Binding-site contacts:
Ligand atom CD1 contacts residue ASP243 of chain 1.F at 3.2 Å.
Ligand atom CE1 contacts residue ASP243 of chain 1.F at 3.4 Å.
Ligand atom CE1 contacts residue SER212 of chain 1.F at 3.9 Å.
Ligand atom O contacts residue ASP215 of chain 1.F at 4.2 Å.
Ligand atom CZ contacts residue LEU247 of chain 1.F at 4.1 Å (hydrophobic).
Ligand atom CD2 contacts residue SER212 of chain 1.F at 3.6 Å.
Ligand atom CD1 contacts residue PHE209 of chain 1.F at 4.2 Å (hydrophobic).
Ligand atom CD1 contacts residue SER212 of chain 1.F at 3.9 Å.
Ligand atom CA contacts residue ILE239 of chain 1.F at 4.3 Å (hydrophobic).
Ligand atom CB contacts residue HIS216 of chain 1.F at 3.2 Å.
Ligand atom CB contacts residue SER212 of chain 1.F at 4.0 Å.
Ligand atom O contacts residue SER212 of chain 1.F at 3.4 Å.
Ligand atom CA contacts residue ASP215 of chain 1.F at 4.1 Å.
Ligand atom CG contacts residue SER212 of chain 1.F at 4.2 Å.
Ligand atom CB contacts residue ASP215 of chain 1.F at 3.4 Å.
Ligand atom CD2 contacts residue SER212 of chain 1.F at 4.0 Å.
Ligand atom CZ contacts residue HIS216 of chain 1.F at 4.2 Å.
Ligand atom CD2 contacts residue ASP208 of chain 1.F at 3.9 Å.
Ligand atom CZ contacts residue PHE213 of chain 1.F at 4.1 Å (hydrophobic).
Ligand atom CZ contacts residue ILE250 of chain 1.F at 3.9 Å (hydrophobic).
Ligand atom CG contacts residue ILE250 of chain 1.F at 3.8 Å (hydrophobic).
Ligand atom C contacts residue SER212 of chain 1.F at 4.2 Å.
Ligand atom N contacts residue ASP243 of chain 1.F at 3.4 Å (salt-bridge).
Ligand atom CD1 contacts residue ILE250 of chain 1.F at 4.3 Å (hydrophobic).
Ligand atom CA contacts residue ASP243 of chain 1.F at 4.2 Å.
Ligand atom N contacts residue ILE239 of chain 1.F at 4.0 Å.
Ligand atom CZ contacts residue SER212 of chain 1.F at 3.6 Å.
Ligand atom CE1 contacts residue HIS216 of chain 1.F at 3.9 Å.
Ligand atom CD1 contacts residue ILE250 of chain 1.F at 3.9 Å (hydrophobic).
Ligand atom CD2 contacts residue ILE250 of chain 1.F at 3.3 Å (hydrophobic).
Ligand atom OG contacts residue HIS216 of chain 1.F at 3.2 Å.
Ligand atom CB contacts residue SER212 of chain 1.F at 3.7 Å.
Ligand atom OG contacts residue SER212 of chain 1.F at 4.1 Å.
Ligand atom CE2 contacts residue SER212 of chain 1.F at 3.8 Å.
Ligand atom CE2 contacts residue ILE250 of chain 1.F at 3.4 Å (hydrophobic).
Ligand atom CE2 contacts residue PHE213 of chain 1.F at 3.6 Å (hydrophobic).
Ligand atom CG contacts residue SER212 of chain 1.F at 3.8 Å.
Ligand atom CB contacts residue ASP243 of chain 1.F at 3.9 Å.
Ligand atom CD2 contacts residue PHE209 of chain 1.F at 3.6 Å (hydrophobic).
Ligand atom OG contacts residue ASP243 of chain 1.F at 2.7 Å (salt-bridge).

This protein binds this small molecule.
Small molecule (SMILES): CC(C)C[C@@H](C=O)NC(=O)[C@H](C)NC(=O)CNC(=O)[C@H](Cc1ccccc1)NC(=O)[C@H](CO)NC(=O)[C@@H](N)CO

Sequence of chain 1.F:
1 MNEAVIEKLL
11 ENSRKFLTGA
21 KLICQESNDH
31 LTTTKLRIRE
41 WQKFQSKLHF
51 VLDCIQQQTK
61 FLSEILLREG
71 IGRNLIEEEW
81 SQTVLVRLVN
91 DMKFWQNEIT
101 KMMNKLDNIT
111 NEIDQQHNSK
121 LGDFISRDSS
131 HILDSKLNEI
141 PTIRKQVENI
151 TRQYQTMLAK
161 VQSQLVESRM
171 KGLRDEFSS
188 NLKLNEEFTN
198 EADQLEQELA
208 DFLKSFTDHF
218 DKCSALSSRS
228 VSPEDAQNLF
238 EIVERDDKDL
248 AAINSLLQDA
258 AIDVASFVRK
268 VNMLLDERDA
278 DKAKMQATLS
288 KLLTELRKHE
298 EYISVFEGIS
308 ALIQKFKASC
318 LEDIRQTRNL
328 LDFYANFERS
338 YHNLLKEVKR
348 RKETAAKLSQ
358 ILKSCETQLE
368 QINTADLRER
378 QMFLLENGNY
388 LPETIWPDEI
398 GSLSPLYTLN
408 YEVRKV